The protein below binds the small molecule below.
Small molecule (SMILES): CC(=O)N[C@H]1[C@H](O[C@H]2[C@H](O)[C@@H](NC(C)=O)CO[C@@H]2CO[C@@H]2O[C@@H](C)[C@@H](O)[C@@H](O)[C@@H]2O)O[C@H](CO)[C@@H](O)[C@@H]1O

Binding-site contacts:
Ligand atom C3 contacts residue NAG1 of chain 1.N at 4.1 Å.
Ligand atom O4 contacts residue NAG1 of chain 1.N at 4.1 Å.
Ligand atom C6 contacts residue ALA5 of chain 1.A at 4.3 Å (hydrophobic).
Ligand atom C4 contacts residue NAG1 of chain 1.N at 4.2 Å.
Ligand atom C4 contacts residue ASN154 of chain 1.A at 3.2 Å.
Ligand atom O5 contacts residue ALA5 of chain 1.A at 4.1 Å.
Ligand atom O3 contacts residue NAG1 of chain 1.N at 3.1 Å (h-bond).
Ligand atom C3 contacts residue ASN7 of chain 1.A at 3.9 Å.
Ligand atom C3 contacts residue ASN154 of chain 1.A at 4.4 Å.
Ligand atom C1 contacts residue ASN7 of chain 1.A at 1.4 Å.
Ligand atom C6 contacts residue ASN154 of chain 1.A at 3.8 Å.
Ligand atom O5 contacts residue ASN7 of chain 1.A at 2.3 Å (h-bond).
Ligand atom C6 contacts residue LYS3 of chain 1.A at 3.4 Å.
Ligand atom C4 contacts residue ASN7 of chain 1.A at 4.2 Å.
Ligand atom N2 contacts residue ASN7 of chain 1.A at 2.9 Å (h-bond).
Ligand atom C2 contacts residue ASN7 of chain 1.A at 2.5 Å.
Ligand atom C5 contacts residue ALA5 of chain 1.A at 4.3 Å (hydrophobic).
Ligand atom C7 contacts residue ASN7 of chain 1.A at 3.2 Å.
Ligand atom C6 contacts residue ALA5 of chain 1.A at 4.0 Å (hydrophobic).
Ligand atom C5 contacts residue ASN7 of chain 1.A at 3.6 Å.
Ligand atom C5 contacts residue ASN154 of chain 1.A at 4.0 Å.
Ligand atom O4 contacts residue ASN154 of chain 1.A at 3.2 Å (h-bond).
Ligand atom C8 contacts residue ASN7 of chain 1.A at 3.5 Å.
Ligand atom O7 contacts residue ASN7 of chain 1.A at 3.9 Å.
Ligand atom O4 contacts residue LYS3 of chain 1.A at 3.7 Å.

Sequence of chain 1.A:
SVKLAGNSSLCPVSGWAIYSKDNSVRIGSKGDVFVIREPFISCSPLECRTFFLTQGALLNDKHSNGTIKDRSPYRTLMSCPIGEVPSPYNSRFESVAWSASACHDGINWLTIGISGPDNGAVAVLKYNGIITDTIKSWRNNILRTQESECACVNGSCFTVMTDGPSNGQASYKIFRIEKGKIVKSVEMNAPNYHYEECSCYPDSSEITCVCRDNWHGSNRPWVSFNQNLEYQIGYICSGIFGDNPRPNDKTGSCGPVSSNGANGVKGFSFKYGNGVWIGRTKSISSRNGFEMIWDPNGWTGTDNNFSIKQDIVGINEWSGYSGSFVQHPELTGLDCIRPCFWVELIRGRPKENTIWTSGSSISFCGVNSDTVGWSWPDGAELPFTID